The protein below binds the small molecule below.
Small molecule (SMILES): Nc1nc(=O)c2ncn([C@@H]3O[C@H](CO)[C@@H](O[P](=O)(O)OC[C@H]4O[C@@H](n5ccc(=O)[nH]c5=O)[C@H](O)[C@@H]4O[P](=O)(O)OC[C@H]4O[C@@H](n5ccc(=O)[nH]c5=O)[C@H](O)[C@@H]4O[P](=O)(O)OC[C@H]4O[C@@H](n5ccc(=O)[nH]c5=O)[C@H](O)[C@@H]4O[P](=O)(O)OC[C@H]4O[C@@H](n5ccc(=O)[nH]c5=O)[C@H](O)[C@@H]4O[P](=O)(O)OC[C@H]4O[C@@H](n5ccc(=O)[nH]c5=O)[C@H](O)[C@@H]4O)[C@H]3O)c2[nH]1

Sequence of chain 34.A:
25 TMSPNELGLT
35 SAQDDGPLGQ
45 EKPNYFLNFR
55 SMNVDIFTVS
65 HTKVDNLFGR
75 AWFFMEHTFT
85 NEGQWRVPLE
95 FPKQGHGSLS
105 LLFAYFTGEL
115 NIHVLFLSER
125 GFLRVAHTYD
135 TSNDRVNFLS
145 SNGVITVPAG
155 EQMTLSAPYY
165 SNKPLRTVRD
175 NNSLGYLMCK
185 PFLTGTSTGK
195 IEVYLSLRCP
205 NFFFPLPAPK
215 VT

Binding-site contacts:
Ligand atom O4 contacts residue ASN205 of chain 34.A at 3.4 Å (h-bond).
Ligand atom N2 contacts residue ARG55 of chain 34.B at 3.7 Å.
Ligand atom O4 contacts residue ARG68 of chain 34.B at 3.7 Å.
Ligand atom O4' contacts residue TRP21 of chain 32.B at 3.6 Å.
Ligand atom P contacts residue TYR19 of chain 31.B at 3.7 Å.
Ligand atom N2 contacts residue THR17 of chain 32.B at 3.8 Å.
Ligand atom O4 contacts residue TRP21 of chain 32.B at 3.6 Å.
Ligand atom N1 contacts residue TYR58 of chain 34.B at 3.6 Å.
Ligand atom P contacts residue ARG202 of chain 34.A at 3.8 Å.
Ligand atom C1' contacts residue ARG55 of chain 34.B at 3.4 Å.
Ligand atom C2 contacts residue ALA56 of chain 34.B at 3.7 Å (hydrophobic).
Ligand atom OP1 contacts residue LYS18 of chain 31.B at 3.3 Å (salt-bridge).
Ligand atom C4 contacts residue TRP21 of chain 32.B at 3.7 Å (hydrophobic).
Ligand atom N3 contacts residue ASN205 of chain 34.A at 3.7 Å.
Ligand atom N1 contacts residue TRP21 of chain 32.B at 3.5 Å.
Ligand atom OP2 contacts residue MET15 of chain 32.B at 3.5 Å.
Ligand atom OP1 contacts residue TYR19 of chain 31.B at 3.1 Å (h-bond).
Ligand atom O2' contacts residue TYR19 of chain 31.B at 3.4 Å.
Ligand atom O2 contacts residue TYR58 of chain 34.B at 3.8 Å.
Ligand atom OP2 contacts residue ARG202 of chain 34.A at 2.5 Å (salt-bridge).
Ligand atom O2 contacts residue ARG55 of chain 34.B at 3.2 Å (salt-bridge).
Ligand atom C1' contacts residue TRP21 of chain 32.B at 3.7 Å (hydrophobic).
Ligand atom O3' contacts residue ARG55 of chain 34.B at 3.6 Å.
Ligand atom OP2 contacts residue THR17 of chain 32.B at 3.2 Å.
Ligand atom O2' contacts residue ARG55 of chain 34.B at 2.7 Å (salt-bridge).
Ligand atom C4 contacts residue ARG68 of chain 34.B at 3.7 Å.
Ligand atom O3' contacts residue TYR19 of chain 31.B at 3.0 Å (h-bond).
Ligand atom C5 contacts residue TRP21 of chain 32.B at 3.4 Å (hydrophobic).
Ligand atom C5' contacts residue ARG202 of chain 34.A at 3.0 Å.
Ligand atom C6 contacts residue TRP21 of chain 32.B at 3.3 Å (hydrophobic).
Ligand atom N2 contacts residue ALA56 of chain 34.B at 3.3 Å (h-bond).
Ligand atom C2' contacts residue ARG55 of chain 34.B at 3.6 Å.
Ligand atom N3 contacts residue TRP21 of chain 32.B at 3.8 Å.
Ligand atom C6 contacts residue TYR58 of chain 34.B at 3.5 Å (hydrophobic).
Ligand atom N1 contacts residue ALA56 of chain 34.B at 3.2 Å (h-bond).
Ligand atom O4' contacts residue CYS203 of chain 34.A at 3.5 Å (h-bond).
Ligand atom O2' contacts residue THR17 of chain 32.B at 3.3 Å (h-bond).
Ligand atom C2 contacts residue TRP21 of chain 32.B at 3.8 Å (hydrophobic).
Ligand atom O6 contacts residue TYR58 of chain 34.B at 3.0 Å (h-bond).
Ligand atom N3 contacts residue ARG55 of chain 34.B at 3.5 Å (salt-bridge).

Sequence of chain 34.B:
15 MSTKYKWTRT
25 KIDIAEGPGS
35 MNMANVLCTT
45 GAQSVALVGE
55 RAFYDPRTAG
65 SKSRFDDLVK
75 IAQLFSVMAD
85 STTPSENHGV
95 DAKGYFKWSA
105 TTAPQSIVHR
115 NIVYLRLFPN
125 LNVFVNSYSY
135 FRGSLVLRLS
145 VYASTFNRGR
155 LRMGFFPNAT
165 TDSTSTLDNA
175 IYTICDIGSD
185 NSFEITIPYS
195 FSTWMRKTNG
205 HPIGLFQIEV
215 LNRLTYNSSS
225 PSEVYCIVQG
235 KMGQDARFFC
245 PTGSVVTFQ

Sequence of chain 31.B:
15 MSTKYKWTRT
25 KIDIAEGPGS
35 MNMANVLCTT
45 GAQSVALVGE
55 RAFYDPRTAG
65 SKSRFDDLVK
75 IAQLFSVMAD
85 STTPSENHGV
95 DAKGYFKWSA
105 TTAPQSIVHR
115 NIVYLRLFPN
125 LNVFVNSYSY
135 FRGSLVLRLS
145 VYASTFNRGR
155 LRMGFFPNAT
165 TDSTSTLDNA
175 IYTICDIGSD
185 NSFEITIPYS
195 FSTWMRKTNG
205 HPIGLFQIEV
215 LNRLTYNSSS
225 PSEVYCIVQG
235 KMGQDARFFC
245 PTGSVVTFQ

Sequence of chain 32.B:
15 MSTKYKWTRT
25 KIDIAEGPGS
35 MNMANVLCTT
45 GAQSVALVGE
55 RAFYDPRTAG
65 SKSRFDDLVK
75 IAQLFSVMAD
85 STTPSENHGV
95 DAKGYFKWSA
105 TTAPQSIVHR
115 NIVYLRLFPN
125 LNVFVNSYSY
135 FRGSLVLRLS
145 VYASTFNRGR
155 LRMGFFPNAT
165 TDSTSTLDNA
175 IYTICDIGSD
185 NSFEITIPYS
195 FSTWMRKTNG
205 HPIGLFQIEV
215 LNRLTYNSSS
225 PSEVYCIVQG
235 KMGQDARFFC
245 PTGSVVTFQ